Sequence of chain 1.B:
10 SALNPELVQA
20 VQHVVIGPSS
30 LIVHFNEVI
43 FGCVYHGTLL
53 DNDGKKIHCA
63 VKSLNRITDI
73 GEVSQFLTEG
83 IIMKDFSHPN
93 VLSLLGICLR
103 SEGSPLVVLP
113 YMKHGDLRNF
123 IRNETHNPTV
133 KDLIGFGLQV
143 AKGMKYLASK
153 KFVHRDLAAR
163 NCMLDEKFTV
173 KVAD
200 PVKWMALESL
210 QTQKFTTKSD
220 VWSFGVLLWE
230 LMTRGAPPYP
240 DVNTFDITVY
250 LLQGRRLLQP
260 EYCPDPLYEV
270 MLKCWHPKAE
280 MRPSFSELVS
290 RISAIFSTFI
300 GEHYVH

A small-molecule ligand and the protein it binds are described below.
Small molecule (SMILES): COc1cc2c(Oc3ccc(-c4cnc(Cc5ccccc5)n(C)c4=O)cc3F)ccnc2cc1OCCCN1CCOCC1

Binding-site contacts:
Ligand atom C20 contacts residue PHE43 of chain 1.B at 3.4 Å (hydrophobic).
Ligand atom C9 contacts residue GLU81 of chain 1.B at 3.7 Å.
Ligand atom C31 contacts residue MET114 of chain 1.B at 3.2 Å (hydrophobic).
Ligand atom C23 contacts residue ILE38 of chain 1.B at 3.5 Å (hydrophobic).
Ligand atom C22 contacts residue MET165 of chain 1.B at 3.4 Å (hydrophobic).
Ligand atom C16 contacts residue LEU111 of chain 1.B at 3.5 Å (hydrophobic).
Ligand atom N4 contacts residue ALA62 of chain 1.B at 3.5 Å.
Ligand atom C33 contacts residue GLY117 of chain 1.B at 3.7 Å.
Ligand atom C8 contacts residue GLY82 of chain 1.B at 3.7 Å.
Ligand atom C6 contacts residue MET85 of chain 1.B at 3.2 Å (hydrophobic).
Ligand atom O5 contacts residue LYS64 of chain 1.B at 3.6 Å.
Ligand atom C27 contacts residue ALA62 of chain 1.B at 3.4 Å (hydrophobic).
Ligand atom O2 contacts residue ILE38 of chain 1.B at 3.5 Å.
Ligand atom C10 contacts residue GLU81 of chain 1.B at 3.3 Å.
Ligand atom N3 contacts residue MET85 of chain 1.B at 3.6 Å.
Ligand atom N4 contacts residue MET114 of chain 1.B at 3.2 Å (h-bond).
Ligand atom C31 contacts residue TYR113 of chain 1.B at 3.3 Å (hydrophobic).
Ligand atom C8 contacts residue ILE99 of chain 1.B at 3.6 Å (hydrophobic).
Ligand atom O3 contacts residue ILE38 of chain 1.B at 3.2 Å.
Ligand atom C32 contacts residue LYS115 of chain 1.B at 3.6 Å.
Ligand atom C17 contacts residue LEU111 of chain 1.B at 3.2 Å (hydrophobic).
Ligand atom F1 contacts residue VAL46 of chain 1.B at 3.1 Å.
Ligand atom C19 contacts residue LEU94 of chain 1.B at 3.7 Å (hydrophobic).
Ligand atom C18 contacts residue LEU111 of chain 1.B at 3.5 Å (hydrophobic).
Ligand atom C27 contacts residue PRO112 of chain 1.B at 3.3 Å (hydrophobic).
Ligand atom C27 contacts residue MET114 of chain 1.B at 3.7 Å (hydrophobic).
Ligand atom C21 contacts residue MET165 of chain 1.B at 3.3 Å (hydrophobic).
Ligand atom F1 contacts residue LYS64 of chain 1.B at 3.7 Å.
Ligand atom C24 contacts residue ILE38 of chain 1.B at 3.3 Å (hydrophobic).
Ligand atom C9 contacts residue PHE78 of chain 1.B at 3.3 Å (hydrophobic).
Ligand atom C8 contacts residue PHE78 of chain 1.B at 3.4 Å (hydrophobic).
Ligand atom C32 contacts residue TYR113 of chain 1.B at 3.3 Å (hydrophobic).
Ligand atom C28 contacts residue ALA62 of chain 1.B at 3.7 Å (hydrophobic).
Ligand atom C29 contacts residue MET165 of chain 1.B at 3.6 Å (hydrophobic).
Ligand atom C7 contacts residue LEU96 of chain 1.B at 3.6 Å (hydrophobic).
Ligand atom C33 contacts residue LYS115 of chain 1.B at 3.3 Å.
Ligand atom C25 contacts residue MET114 of chain 1.B at 3.3 Å (hydrophobic).
Ligand atom C19 contacts residue PHE43 of chain 1.B at 3.5 Å (hydrophobic).
Ligand atom O4 contacts residue PHE43 of chain 1.B at 3.6 Å.
Ligand atom O3 contacts residue GLY117 of chain 1.B at 3.7 Å.